Sequence of chain 1.A:
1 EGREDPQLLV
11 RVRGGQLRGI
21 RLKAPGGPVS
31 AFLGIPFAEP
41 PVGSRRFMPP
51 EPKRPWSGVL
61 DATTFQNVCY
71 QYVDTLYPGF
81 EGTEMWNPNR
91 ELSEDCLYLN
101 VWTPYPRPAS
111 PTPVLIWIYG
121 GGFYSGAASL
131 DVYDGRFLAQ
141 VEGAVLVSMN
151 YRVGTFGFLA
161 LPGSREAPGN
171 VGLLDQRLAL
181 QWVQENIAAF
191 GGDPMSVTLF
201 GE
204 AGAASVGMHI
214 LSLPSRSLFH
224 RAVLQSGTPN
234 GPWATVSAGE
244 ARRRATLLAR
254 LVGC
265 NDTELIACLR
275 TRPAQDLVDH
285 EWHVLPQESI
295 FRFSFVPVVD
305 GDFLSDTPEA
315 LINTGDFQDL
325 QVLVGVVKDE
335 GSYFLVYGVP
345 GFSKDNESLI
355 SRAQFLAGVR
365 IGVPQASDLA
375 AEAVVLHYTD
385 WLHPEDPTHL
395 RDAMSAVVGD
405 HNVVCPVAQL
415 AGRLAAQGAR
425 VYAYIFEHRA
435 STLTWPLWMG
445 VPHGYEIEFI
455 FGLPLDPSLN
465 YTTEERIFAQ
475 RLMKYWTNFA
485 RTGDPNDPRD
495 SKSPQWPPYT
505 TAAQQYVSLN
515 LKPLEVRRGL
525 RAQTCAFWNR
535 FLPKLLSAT

Binding-site contacts:
Ligand atom C2 contacts residue ASN464 of chain 1.A at 2.2 Å.
Ligand atom C4 contacts residue ASN464 of chain 1.A at 3.9 Å.
Ligand atom C5 contacts residue ASN464 of chain 1.A at 3.6 Å.
Ligand atom C6 contacts residue ASN464 of chain 1.A at 4.3 Å.
Ligand atom N2 contacts residue SER462 of chain 1.A at 4.4 Å.
Ligand atom C3 contacts residue ASN464 of chain 1.A at 3.6 Å.
Ligand atom C1 contacts residue ASN464 of chain 1.A at 1.5 Å.
Ligand atom O5 contacts residue ASN464 of chain 1.A at 2.4 Å (h-bond).
Ligand atom C8 contacts residue SER462 of chain 1.A at 4.5 Å.
Ligand atom C1 contacts residue SER462 of chain 1.A at 4.2 Å.
Ligand atom O6 contacts residue ASN464 of chain 1.A at 4.2 Å.
Ligand atom N2 contacts residue ASN464 of chain 1.A at 2.9 Å (h-bond).
Ligand atom C7 contacts residue ASN464 of chain 1.A at 3.3 Å.
Ligand atom O7 contacts residue ASN464 of chain 1.A at 3.8 Å.
Ligand atom C8 contacts residue ASN464 of chain 1.A at 4.1 Å.
Ligand atom C8 contacts residue LEU463 of chain 1.A at 4.1 Å (hydrophobic).

This small molecule binds to this protein.
Small molecule (SMILES): CC(=O)N[C@@H]1[C@@H](O)[C@H](O)[C@@H](CO)O[C@H]1O